The protein below binds the small molecule below.
Small molecule (SMILES): CC(=O)N[C@@H]1[C@@H](O)[C@H](O)[C@@H](CO)O[C@H]1O

Sequence of chain 58.E:
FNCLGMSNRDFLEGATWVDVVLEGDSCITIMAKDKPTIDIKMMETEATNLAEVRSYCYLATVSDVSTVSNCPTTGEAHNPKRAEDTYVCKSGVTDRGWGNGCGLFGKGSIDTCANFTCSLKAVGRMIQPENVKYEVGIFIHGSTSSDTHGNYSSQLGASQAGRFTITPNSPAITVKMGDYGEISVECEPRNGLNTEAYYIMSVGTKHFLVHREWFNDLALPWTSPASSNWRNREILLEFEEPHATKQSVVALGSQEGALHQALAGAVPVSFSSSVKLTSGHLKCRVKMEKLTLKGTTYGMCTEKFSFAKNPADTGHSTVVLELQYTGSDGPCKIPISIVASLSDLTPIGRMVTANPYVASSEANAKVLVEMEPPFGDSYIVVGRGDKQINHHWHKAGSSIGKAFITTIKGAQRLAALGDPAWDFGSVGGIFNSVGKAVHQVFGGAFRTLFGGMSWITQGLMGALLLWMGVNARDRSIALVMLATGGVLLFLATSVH

Binding-site contacts:
Ligand atom O5 contacts residue SER157 of chain 58.E at 4.0 Å.
Ligand atom O7 contacts residue ASN154 of chain 58.E at 3.5 Å (h-bond).
Ligand atom C7 contacts residue ASN154 of chain 58.E at 3.3 Å.
Ligand atom C4 contacts residue ASN154 of chain 58.E at 4.2 Å.
Ligand atom N2 contacts residue ASN154 of chain 58.E at 2.8 Å (h-bond).
Ligand atom C1 contacts residue SER156 of chain 58.E at 4.0 Å.
Ligand atom C2 contacts residue ASN154 of chain 58.E at 2.5 Å.
Ligand atom C5 contacts residue ASN154 of chain 58.E at 3.6 Å.
Ligand atom O6 contacts residue SER157 of chain 58.E at 4.2 Å.
Ligand atom O5 contacts residue ASN154 of chain 58.E at 2.4 Å (h-bond).
Ligand atom C8 contacts residue ASN154 of chain 58.E at 3.7 Å.
Ligand atom C1 contacts residue ASN154 of chain 58.E at 1.4 Å.
Ligand atom C3 contacts residue ASN154 of chain 58.E at 3.8 Å.
Ligand atom C1 contacts residue SER157 of chain 58.E at 4.3 Å.